Sequence of chain 60.C:
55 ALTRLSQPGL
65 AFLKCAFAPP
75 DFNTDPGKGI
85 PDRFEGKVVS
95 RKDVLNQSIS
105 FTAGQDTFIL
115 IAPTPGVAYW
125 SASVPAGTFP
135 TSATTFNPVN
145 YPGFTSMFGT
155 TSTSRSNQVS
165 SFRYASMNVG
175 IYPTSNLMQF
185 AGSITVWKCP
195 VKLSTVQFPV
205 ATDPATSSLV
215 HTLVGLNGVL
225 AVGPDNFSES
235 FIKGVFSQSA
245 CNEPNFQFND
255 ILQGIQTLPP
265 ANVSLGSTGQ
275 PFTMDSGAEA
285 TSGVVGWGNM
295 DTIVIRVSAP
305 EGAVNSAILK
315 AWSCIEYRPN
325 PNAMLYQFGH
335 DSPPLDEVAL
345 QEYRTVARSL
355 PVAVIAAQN

Binding-site contacts:
Ligand atom N3 contacts residue A4 of chain 60.G at 3.8 Å.
Ligand atom C2 contacts residue A4 of chain 60.G at 3.9 Å.
Ligand atom C6 contacts residue A4 of chain 60.G at 3.7 Å.
Ligand atom N1 contacts residue U2 of chain 60.G at 2.8 Å.
Ligand atom N3 contacts residue GLN61 of chain 19.C at 3.6 Å.
Ligand atom O2' contacts residue LEU64 of chain 19.C at 3.9 Å.
Ligand atom O2 contacts residue U1 of chain 60.G at 2.9 Å (h-bond).
Ligand atom OP1 contacts residue PHE76 of chain 19.C at 3.7 Å.
Ligand atom N6 contacts residue U2 of chain 60.G at 2.6 Å (h-bond).
Ligand atom O2 contacts residue U2 of chain 60.G at 3.6 Å.
Ligand atom O2' contacts residue THR57 of chain 19.C at 3.2 Å.
Ligand atom C6 contacts residue U2 of chain 60.G at 3.4 Å.
Ligand atom N3 contacts residue U5 of chain 60.G at 3.6 Å.
Ligand atom N3 contacts residue C6 of chain 60.G at 3.2 Å (h-bond).
Ligand atom N1 contacts residue U5 of chain 60.G at 3.7 Å.
Ligand atom C2 contacts residue U2 of chain 60.G at 3.6 Å.
Ligand atom C2 contacts residue U3 of chain 60.G at 3.8 Å.
Ligand atom N1 contacts residue U3 of chain 60.G at 3.8 Å.
Ligand atom O2 contacts residue GLN61 of chain 19.C at 3.9 Å.
Ligand atom N3 contacts residue U2 of chain 60.G at 3.6 Å.
Ligand atom O4 contacts residue A4 of chain 60.G at 2.6 Å (h-bond).
Ligand atom OP1 contacts residue LEU56 of chain 19.C at 2.8 Å.
Ligand atom C4 contacts residue U1 of chain 60.G at 3.7 Å.
Ligand atom O4 contacts residue U1 of chain 60.G at 2.8 Å (h-bond).
Ligand atom OP1 contacts residue LYS68 of chain 19.C at 3.2 Å (salt-bridge).
Ligand atom OP1 contacts residue LYS8 of chain 19.F at 3.1 Å.
Ligand atom C5 contacts residue A4 of chain 60.G at 2.8 Å.
Ligand atom C2 contacts residue C6 of chain 60.G at 3.4 Å.
Ligand atom N3 contacts residue U1 of chain 60.G at 3.9 Å.
Ligand atom C6 contacts residue U5 of chain 60.G at 3.6 Å.
Ligand atom O2 contacts residue C6 of chain 60.G at 2.9 Å (h-bond).
Ligand atom OP2 contacts residue LYS8 of chain 19.F at 3.8 Å.
Ligand atom C4 contacts residue U5 of chain 60.G at 3.7 Å.
Ligand atom N3 contacts residue U1 of chain 60.G at 3.8 Å.
Ligand atom C4 contacts residue A4 of chain 60.G at 3.2 Å.
Ligand atom C2 contacts residue U1 of chain 60.G at 3.9 Å.
Ligand atom C2 contacts residue GLN61 of chain 19.C at 3.9 Å.
Ligand atom OP1 contacts residue LYS12 of chain 19.F at 3.9 Å.
Ligand atom C5 contacts residue U5 of chain 60.G at 3.9 Å.
Ligand atom O4 contacts residue U5 of chain 60.G at 2.8 Å (h-bond).

Sequence of chain 19.C:
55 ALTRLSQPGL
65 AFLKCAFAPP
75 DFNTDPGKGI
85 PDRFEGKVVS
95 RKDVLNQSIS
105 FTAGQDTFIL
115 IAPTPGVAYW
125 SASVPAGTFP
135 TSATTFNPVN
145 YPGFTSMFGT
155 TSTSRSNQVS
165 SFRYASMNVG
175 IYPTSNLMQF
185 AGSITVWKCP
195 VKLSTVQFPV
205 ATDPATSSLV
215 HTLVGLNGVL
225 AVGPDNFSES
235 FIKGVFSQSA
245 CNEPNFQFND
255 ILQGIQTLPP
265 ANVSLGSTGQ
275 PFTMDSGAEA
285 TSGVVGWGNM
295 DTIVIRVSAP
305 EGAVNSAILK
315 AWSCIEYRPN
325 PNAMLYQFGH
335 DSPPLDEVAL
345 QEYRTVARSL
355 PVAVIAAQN

Sequence of chain 19.F:
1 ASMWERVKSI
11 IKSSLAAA

The small molecule below binds the protein below.
Small molecule (SMILES): Nc1ccn([C@@H]2O[C@H](CO[P](=O)(O)O[C@H]3[C@@H](O)[C@H](n4ccc(=O)[nH]c4=O)O[C@@H]3CO[P](=O)(O)O[C@H]3[C@@H](O)[C@H](n4cnc5c(N)ncnc54)O[C@@H]3CO)[C@@H](O[P](=O)(O)OC[C@H]3O[C@@H](n4ccc(=O)[nH]c4=O)[C@H](O)[C@@H]3O)[C@H]2O)c(=O)n1.O=c1ccn([C@@H]2O[C@H](CO[P](=O)(O)O[C@H]3[C@@H](O)[C@H](n4ccc(=O)[nH]c4=O)O[C@@H]3CO[P](=O)(O)O[C@H]3[C@@H](O)[C@H](n4ccc(=O)[nH]c4=O)O[C@@H]3CO)[C@@H](O)[C@H]2O)c(=O)[nH]1